Sequence of chain 1.A:
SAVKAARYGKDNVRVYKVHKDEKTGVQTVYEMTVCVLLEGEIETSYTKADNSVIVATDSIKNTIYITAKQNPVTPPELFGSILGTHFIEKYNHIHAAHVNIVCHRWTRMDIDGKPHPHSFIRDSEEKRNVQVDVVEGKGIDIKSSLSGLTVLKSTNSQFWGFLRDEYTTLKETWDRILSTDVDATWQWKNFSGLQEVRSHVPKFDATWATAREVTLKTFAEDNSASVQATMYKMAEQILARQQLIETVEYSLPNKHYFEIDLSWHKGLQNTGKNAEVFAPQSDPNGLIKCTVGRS

This protein binds this small molecule.
Small molecule (SMILES): O=c1[nH]c(=O)c2nn[nH]c2[nH]1

Binding-site contacts:
Ligand atom O2 contacts residue SER227 of chain 1.A at 3.5 Å.
Ligand atom N8 contacts residue LEU171 of chain 1.A at 3.8 Å.
Ligand atom C4 contacts residue ARG177 of chain 1.A at 3.8 Å.
Ligand atom N8 contacts residue ALA57 of chain 2.A at 3.8 Å.
Ligand atom N7 contacts residue THR58 of chain 2.A at 2.8 Å (h-bond).
Ligand atom N3 contacts residue ARG177 of chain 1.A at 3.0 Å (salt-bridge).
Ligand atom C5 contacts residue PHE160 of chain 1.A at 3.3 Å (hydrophobic).
Ligand atom N1 contacts residue GLN229 of chain 1.A at 3.0 Å (h-bond).
Ligand atom O2 contacts residue GLN229 of chain 1.A at 3.8 Å.
Ligand atom N8 contacts residue THR58 of chain 2.A at 3.2 Å (h-bond).
Ligand atom C2 contacts residue ARG177 of chain 1.A at 3.6 Å.
Ligand atom C2 contacts residue AZI1 of chain 1.C at 3.2 Å.
Ligand atom C4 contacts residue AZI1 of chain 1.C at 3.3 Å.
Ligand atom C6 contacts residue PHE160 of chain 1.A at 3.4 Å (hydrophobic).
Ligand atom N1 contacts residue AZI1 of chain 1.C at 3.2 Å (h-bond).
Ligand atom N3 contacts residue PHE160 of chain 1.A at 3.6 Å.
Ligand atom N1 contacts residue PHE160 of chain 1.A at 3.6 Å.
Ligand atom N3 contacts residue AZI1 of chain 1.C at 3.3 Å (h-bond).
Ligand atom N8 contacts residue ASP59 of chain 2.A at 3.8 Å.
Ligand atom N9 contacts residue AZI1 of chain 1.C at 3.7 Å.
Ligand atom N9 contacts residue PHE160 of chain 1.A at 3.5 Å.
Ligand atom N3 contacts residue ASN255 of chain 1.A at 3.4 Å (h-bond).
Ligand atom C5 contacts residue AZI1 of chain 1.C at 3.3 Å.
Ligand atom N7 contacts residue ALA57 of chain 2.A at 3.6 Å.
Ligand atom O6 contacts residue GLN229 of chain 1.A at 2.9 Å (h-bond).
Ligand atom C2 contacts residue ASN255 of chain 1.A at 3.8 Å.
Ligand atom O2 contacts residue VAL228 of chain 1.A at 2.9 Å (h-bond).
Ligand atom O6 contacts residue ILE55 of chain 2.A at 3.5 Å.
Ligand atom N7 contacts residue AZI1 of chain 1.C at 3.8 Å.
Ligand atom O6 contacts residue TYR9 of chain 2.A at 3.7 Å.
Ligand atom O6 contacts residue THR58 of chain 2.A at 3.8 Å.
Ligand atom C6 contacts residue GLN229 of chain 1.A at 3.7 Å.
Ligand atom C6 contacts residue AZI1 of chain 1.C at 3.4 Å.
Ligand atom C2 contacts residue PHE160 of chain 1.A at 3.7 Å (hydrophobic).
Ligand atom N7 contacts residue PHE160 of chain 1.A at 3.5 Å.
Ligand atom N8 contacts residue AZI1 of chain 1.C at 3.8 Å.
Ligand atom O2 contacts residue AZI1 of chain 1.C at 3.8 Å.
Ligand atom N8 contacts residue PHE160 of chain 1.A at 3.5 Å.
Ligand atom C4 contacts residue PHE160 of chain 1.A at 3.3 Å (hydrophobic).
Ligand atom O2 contacts residue ARG177 of chain 1.A at 2.9 Å (salt-bridge).

Sequence of chain 2.A:
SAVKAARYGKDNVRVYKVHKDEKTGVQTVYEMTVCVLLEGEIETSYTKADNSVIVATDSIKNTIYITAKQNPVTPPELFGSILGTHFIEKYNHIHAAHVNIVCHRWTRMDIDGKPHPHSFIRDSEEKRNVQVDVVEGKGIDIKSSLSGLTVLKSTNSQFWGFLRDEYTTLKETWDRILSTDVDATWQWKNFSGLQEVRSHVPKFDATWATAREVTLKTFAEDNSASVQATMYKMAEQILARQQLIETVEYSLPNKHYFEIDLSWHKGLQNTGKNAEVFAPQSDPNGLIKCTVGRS